Sequence of chain 2.C:
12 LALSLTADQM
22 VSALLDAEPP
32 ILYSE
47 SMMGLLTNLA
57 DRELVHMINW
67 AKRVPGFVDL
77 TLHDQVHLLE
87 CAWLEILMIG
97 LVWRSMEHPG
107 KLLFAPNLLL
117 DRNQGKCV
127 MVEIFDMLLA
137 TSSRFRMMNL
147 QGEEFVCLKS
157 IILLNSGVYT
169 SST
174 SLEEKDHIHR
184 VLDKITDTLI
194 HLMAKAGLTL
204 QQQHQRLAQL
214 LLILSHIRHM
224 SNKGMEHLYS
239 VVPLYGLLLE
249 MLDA

This protein binds this small molecule.
Small molecule (SMILES): CC/C(=C(\c1ccc(O)cc1)c1ccc(OCCN(C)C)cc1)c1ccccc1

Sequence of chain 2.B:
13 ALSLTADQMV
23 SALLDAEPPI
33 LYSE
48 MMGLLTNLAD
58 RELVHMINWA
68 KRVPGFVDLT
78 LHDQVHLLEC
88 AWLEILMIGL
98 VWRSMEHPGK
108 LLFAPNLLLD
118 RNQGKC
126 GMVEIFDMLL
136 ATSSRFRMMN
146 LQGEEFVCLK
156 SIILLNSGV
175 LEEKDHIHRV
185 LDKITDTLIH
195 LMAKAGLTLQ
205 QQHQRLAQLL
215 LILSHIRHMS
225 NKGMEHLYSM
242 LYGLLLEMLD

Binding-site contacts:
Ligand atom C22 contacts residue ALA56 of chain 2.B at 3.7 Å (hydrophobic).
Ligand atom C2 contacts residue LEU52 of chain 2.B at 3.5 Å (hydrophobic).
Ligand atom C20 contacts residue ALA56 of chain 2.B at 3.7 Å (hydrophobic).
Ligand atom O4 contacts residue GLU59 of chain 2.B at 2.7 Å (salt-bridge).
Ligand atom C16 contacts residue LEU52 of chain 2.B at 3.8 Å (hydrophobic).
Ligand atom C26 contacts residue ASP57 of chain 2.B at 3.2 Å.
Ligand atom O4 contacts residue ARG100 of chain 2.B at 3.4 Å (salt-bridge).
Ligand atom C22 contacts residue LEU90 of chain 2.B at 3.8 Å (hydrophobic).
Ligand atom C6 contacts residue PHE110 of chain 2.B at 3.7 Å (hydrophobic).
Ligand atom O4 contacts residue LEU93 of chain 2.B at 3.9 Å.
Ligand atom C25 contacts residue ASP57 of chain 2.B at 3.3 Å.
Ligand atom C22 contacts residue LEU93 of chain 2.B at 3.9 Å (hydrophobic).
Ligand atom C10 contacts residue ILE130 of chain 2.B at 3.9 Å (hydrophobic).
Ligand atom C5 contacts residue LEU93 of chain 2.B at 3.8 Å (hydrophobic).
Ligand atom C18 contacts residue LEU52 of chain 2.B at 3.9 Å (hydrophobic).
Ligand atom C21 contacts residue TRP89 of chain 2.B at 3.7 Å (hydrophobic).
Ligand atom C10 contacts residue PHE131 of chain 2.B at 3.9 Å (hydrophobic).
Ligand atom C3 contacts residue PHE110 of chain 2.B at 4.0 Å (hydrophobic).
Ligand atom C1 contacts residue PHE110 of chain 2.B at 3.8 Å (hydrophobic).
Ligand atom C6 contacts residue LEU97 of chain 2.B at 3.9 Å (hydrophobic).
Ligand atom C2 contacts residue PHE110 of chain 2.B at 4.0 Å (hydrophobic).
Ligand atom C5 contacts residue PHE110 of chain 2.B at 3.8 Å (hydrophobic).
Ligand atom C24 contacts residue ASP57 of chain 2.B at 3.7 Å.
Ligand atom C21 contacts residue ALA56 of chain 2.B at 3.5 Å (hydrophobic).
Ligand atom C19 contacts residue LEU231 of chain 2.B at 3.9 Å (hydrophobic).
Ligand atom C2 contacts residue ALA56 of chain 2.B at 3.9 Å (hydrophobic).
Ligand atom C9 contacts residue PHE110 of chain 2.B at 3.7 Å (hydrophobic).
Ligand atom C19 contacts residue THR53 of chain 2.B at 3.7 Å.
Ligand atom C23 contacts residue ALA56 of chain 2.B at 3.9 Å (hydrophobic).
Ligand atom C5 contacts residue LEU97 of chain 2.B at 3.6 Å (hydrophobic).
Ligand atom C13 contacts residue GLY227 of chain 2.B at 3.8 Å.
Ligand atom C3 contacts residue GLU59 of chain 2.B at 3.7 Å.
Ligand atom O20 contacts residue LEU231 of chain 2.B at 3.8 Å.
Ligand atom C16 contacts residue MET127 of chain 2.B at 3.9 Å (hydrophobic).
Ligand atom C4 contacts residue GLU59 of chain 2.B at 3.8 Å.
Ligand atom C10 contacts residue LEU134 of chain 2.B at 3.8 Å (hydrophobic).
Ligand atom C15 contacts residue MET127 of chain 2.B at 3.7 Å (hydrophobic).
Ligand atom C15 contacts residue MET49 of chain 2.B at 3.9 Å (hydrophobic).
Ligand atom C23 contacts residue ASP57 of chain 2.B at 3.6 Å.
Ligand atom N24 contacts residue ASP57 of chain 2.B at 2.7 Å (salt-bridge).